Sequence of chain 1.A:
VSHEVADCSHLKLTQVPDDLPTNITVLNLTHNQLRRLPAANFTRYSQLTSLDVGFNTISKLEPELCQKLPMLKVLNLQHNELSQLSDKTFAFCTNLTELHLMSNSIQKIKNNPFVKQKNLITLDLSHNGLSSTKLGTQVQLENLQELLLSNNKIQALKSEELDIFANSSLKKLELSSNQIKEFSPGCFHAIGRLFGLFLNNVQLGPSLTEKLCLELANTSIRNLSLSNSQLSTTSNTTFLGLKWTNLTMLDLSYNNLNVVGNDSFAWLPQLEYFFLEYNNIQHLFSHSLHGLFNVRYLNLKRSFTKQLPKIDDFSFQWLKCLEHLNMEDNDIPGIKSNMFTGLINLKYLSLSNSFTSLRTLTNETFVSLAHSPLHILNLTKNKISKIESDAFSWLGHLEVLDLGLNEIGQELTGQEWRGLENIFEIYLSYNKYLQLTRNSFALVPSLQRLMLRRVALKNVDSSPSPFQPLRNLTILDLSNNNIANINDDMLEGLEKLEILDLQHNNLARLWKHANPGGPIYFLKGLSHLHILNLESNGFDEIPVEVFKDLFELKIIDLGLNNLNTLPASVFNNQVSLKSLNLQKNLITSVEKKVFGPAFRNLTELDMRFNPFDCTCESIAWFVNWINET

Binding-site contacts:
Ligand atom O5 contacts residue ASN226 of chain 1.A at 2.4 Å (h-bond).
Ligand atom O7 contacts residue ASN226 of chain 1.A at 3.4 Å (h-bond).
Ligand atom O5 contacts residue MET252 of chain 1.A at 3.4 Å.
Ligand atom C4 contacts residue ASN226 of chain 1.A at 4.1 Å.
Ligand atom C8 contacts residue TYR276 of chain 1.A at 3.5 Å (hydrophobic).
Ligand atom O7 contacts residue PHE201 of chain 1.A at 3.7 Å.
Ligand atom C7 contacts residue TYR276 of chain 1.A at 4.5 Å (hydrophobic).
Ligand atom O6 contacts residue TYR276 of chain 1.A at 4.4 Å.
Ligand atom N2 contacts residue ASN226 of chain 1.A at 2.7 Å (h-bond).
Ligand atom C6 contacts residue TYR276 of chain 1.A at 3.8 Å (hydrophobic).
Ligand atom C5 contacts residue MET252 of chain 1.A at 4.2 Å (hydrophobic).
Ligand atom C3 contacts residue ASN226 of chain 1.A at 3.6 Å.
Ligand atom O6 contacts residue PHE278 of chain 1.A at 3.6 Å.
Ligand atom C1 contacts residue MET252 of chain 1.A at 4.1 Å (hydrophobic).
Ligand atom C2 contacts residue ASN226 of chain 1.A at 2.2 Å.
Ligand atom C1 contacts residue ASN226 of chain 1.A at 1.5 Å.
Ligand atom O6 contacts residue MET252 of chain 1.A at 3.6 Å.
Ligand atom C7 contacts residue ASN226 of chain 1.A at 3.3 Å.
Ligand atom C5 contacts residue ASN226 of chain 1.A at 3.6 Å.
Ligand atom C6 contacts residue MET252 of chain 1.A at 3.9 Å (hydrophobic).
Ligand atom C8 contacts residue LYS174 of chain 1.A at 3.9 Å.

A protein and the small-molecule ligand that binds it are described below.
Small molecule (SMILES): CC(=O)N[C@H]1[C@H](O[C@H]2[C@H](O)[C@@H](NC(C)=O)CO[C@@H]2CO)O[C@H](CO)[C@@H](O)[C@@H]1O